Sequence of chain 1.A:
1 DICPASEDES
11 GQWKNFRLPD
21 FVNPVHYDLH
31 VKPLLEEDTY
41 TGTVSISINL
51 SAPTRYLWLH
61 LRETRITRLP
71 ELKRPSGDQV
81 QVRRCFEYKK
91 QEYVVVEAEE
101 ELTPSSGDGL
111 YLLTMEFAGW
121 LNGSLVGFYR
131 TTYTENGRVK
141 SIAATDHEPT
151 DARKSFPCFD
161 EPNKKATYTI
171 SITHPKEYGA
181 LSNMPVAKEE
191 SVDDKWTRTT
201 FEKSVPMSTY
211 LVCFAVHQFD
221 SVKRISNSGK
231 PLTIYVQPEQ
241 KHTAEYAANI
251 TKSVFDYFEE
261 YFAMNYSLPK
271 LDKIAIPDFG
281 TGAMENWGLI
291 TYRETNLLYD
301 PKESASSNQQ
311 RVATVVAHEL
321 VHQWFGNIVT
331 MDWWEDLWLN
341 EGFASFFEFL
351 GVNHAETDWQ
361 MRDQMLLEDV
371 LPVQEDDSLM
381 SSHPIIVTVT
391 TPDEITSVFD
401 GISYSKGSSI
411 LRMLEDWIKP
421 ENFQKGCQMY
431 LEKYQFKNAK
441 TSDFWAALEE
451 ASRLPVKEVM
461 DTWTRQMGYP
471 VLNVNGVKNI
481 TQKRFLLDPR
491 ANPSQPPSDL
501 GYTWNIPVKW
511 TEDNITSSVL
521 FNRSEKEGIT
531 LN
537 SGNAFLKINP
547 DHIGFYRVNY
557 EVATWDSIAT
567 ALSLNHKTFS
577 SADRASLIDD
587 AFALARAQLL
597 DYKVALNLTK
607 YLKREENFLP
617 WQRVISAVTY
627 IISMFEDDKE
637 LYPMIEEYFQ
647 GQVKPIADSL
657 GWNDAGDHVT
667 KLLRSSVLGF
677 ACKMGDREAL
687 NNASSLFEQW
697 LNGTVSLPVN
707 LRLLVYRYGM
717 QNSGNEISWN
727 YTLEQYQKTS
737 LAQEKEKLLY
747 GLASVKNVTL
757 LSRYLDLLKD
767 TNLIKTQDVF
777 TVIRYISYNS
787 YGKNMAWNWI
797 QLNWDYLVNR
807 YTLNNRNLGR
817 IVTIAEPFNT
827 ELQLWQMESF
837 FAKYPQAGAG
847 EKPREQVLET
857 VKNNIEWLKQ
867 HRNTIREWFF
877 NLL

Binding-site contacts:
Ligand atom O5 contacts residue ASN122 of chain 1.A at 2.4 Å (h-bond).
Ligand atom C3 contacts residue TRP120 of chain 1.A at 4.1 Å (hydrophobic).
Ligand atom C4 contacts residue TRP120 of chain 1.A at 4.4 Å (hydrophobic).
Ligand atom N2 contacts residue ASN122 of chain 1.A at 3.0 Å (h-bond).
Ligand atom C8 contacts residue GLY123 of chain 1.A at 4.3 Å.
Ligand atom C7 contacts residue ASN122 of chain 1.A at 3.5 Å.
Ligand atom C5 contacts residue ASN122 of chain 1.A at 3.6 Å.
Ligand atom C5 contacts residue TRP120 of chain 1.A at 4.0 Å (hydrophobic).
Ligand atom C2 contacts residue TRP120 of chain 1.A at 4.5 Å (hydrophobic).
Ligand atom C2 contacts residue ASN122 of chain 1.A at 2.5 Å.
Ligand atom C4 contacts residue ASN122 of chain 1.A at 4.3 Å.
Ligand atom O4 contacts residue TRP120 of chain 1.A at 3.9 Å.
Ligand atom C1 contacts residue ASN122 of chain 1.A at 1.4 Å.
Ligand atom O7 contacts residue ASN122 of chain 1.A at 4.0 Å.
Ligand atom C7 contacts residue TRP120 of chain 1.A at 4.3 Å (hydrophobic).
Ligand atom O7 contacts residue TRP120 of chain 1.A at 3.5 Å.
Ligand atom C3 contacts residue ASN122 of chain 1.A at 3.9 Å.
Ligand atom C7 contacts residue GLY123 of chain 1.A at 4.1 Å.
Ligand atom C8 contacts residue ASN122 of chain 1.A at 3.2 Å.
Ligand atom N2 contacts residue TRP120 of chain 1.A at 4.0 Å.
Ligand atom O7 contacts residue GLY123 of chain 1.A at 3.8 Å.
Ligand atom C1 contacts residue TRP120 of chain 1.A at 4.2 Å (hydrophobic).

This protein binds this small molecule.
Small molecule (SMILES): CC(=O)N[C@H]1[C@H](O[C@H]2[C@H](O)[C@@H](NC(C)=O)CO[C@@H]2CO)O[C@H](CO)[C@@H](O)[C@@H]1O